The small molecule below binds the protein below.
Small molecule (SMILES): CC(=O)CN

Sequence of chain 1.H:
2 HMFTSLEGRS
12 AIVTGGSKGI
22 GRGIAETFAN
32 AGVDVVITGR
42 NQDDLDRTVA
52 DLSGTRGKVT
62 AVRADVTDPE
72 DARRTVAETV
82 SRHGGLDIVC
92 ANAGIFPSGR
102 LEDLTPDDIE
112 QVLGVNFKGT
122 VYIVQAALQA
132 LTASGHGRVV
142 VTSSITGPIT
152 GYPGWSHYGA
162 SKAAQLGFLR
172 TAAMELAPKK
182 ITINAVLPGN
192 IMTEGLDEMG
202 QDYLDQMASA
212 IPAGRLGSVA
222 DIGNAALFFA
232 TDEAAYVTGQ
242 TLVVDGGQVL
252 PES

Binding-site contacts:
Ligand atom CA contacts residue NAP1 of chain 1.PA at 4.1 Å.
Ligand atom CA contacts residue SER145 of chain 1.H at 4.4 Å.
Ligand atom O contacts residue TYR159 of chain 1.H at 2.8 Å (h-bond).
Ligand atom CA contacts residue TRP156 of chain 1.H at 3.5 Å (hydrophobic).
Ligand atom CA contacts residue TYR204 of chain 1.H at 3.4 Å (hydrophobic).
Ligand atom CA contacts residue GLY190 of chain 1.H at 3.5 Å.
Ligand atom CA contacts residue GLU253 of chain 1.F at 3.4 Å.
Ligand atom CM contacts residue PHE97 of chain 1.H at 3.7 Å (hydrophobic).
Ligand atom N contacts residue GLY190 of chain 1.H at 2.8 Å (h-bond).
Ligand atom N contacts residue SER145 of chain 1.H at 3.6 Å (h-bond).
Ligand atom C contacts residue NAP1 of chain 1.PA at 3.5 Å.
Ligand atom CM contacts residue TYR159 of chain 1.H at 3.5 Å (hydrophobic).
Ligand atom C contacts residue THR147 of chain 1.H at 3.9 Å.
Ligand atom C contacts residue TRP156 of chain 1.H at 4.0 Å (hydrophobic).
Ligand atom N contacts residue NAP1 of chain 1.PA at 4.2 Å.
Ligand atom N contacts residue ILE146 of chain 1.H at 4.0 Å.
Ligand atom O contacts residue THR147 of chain 1.H at 3.6 Å.
Ligand atom O contacts residue SER145 of chain 1.H at 2.8 Å (h-bond).
Ligand atom N contacts residue GLU253 of chain 1.F at 2.7 Å (salt-bridge).
Ligand atom N contacts residue ASN191 of chain 1.H at 3.9 Å.
Ligand atom N contacts residue TRP156 of chain 1.H at 4.3 Å.
Ligand atom C contacts residue GLY190 of chain 1.H at 4.0 Å.
Ligand atom N contacts residue TYR204 of chain 1.H at 4.2 Å.
Ligand atom CA contacts residue THR147 of chain 1.H at 3.5 Å.
Ligand atom CM contacts residue TRP156 of chain 1.H at 3.6 Å (hydrophobic).
Ligand atom C contacts residue TYR159 of chain 1.H at 3.5 Å (hydrophobic).
Ligand atom N contacts residue THR147 of chain 1.H at 2.7 Å (h-bond).
Ligand atom CM contacts residue NAP1 of chain 1.PA at 3.9 Å.
Ligand atom O contacts residue NAP1 of chain 1.PA at 3.0 Å.
Ligand atom C contacts residue SER145 of chain 1.H at 3.9 Å.
Ligand atom CA contacts residue ASN191 of chain 1.H at 3.5 Å.
Ligand atom CM contacts residue LEU197 of chain 1.H at 4.0 Å (hydrophobic).
Ligand atom O contacts residue GLY190 of chain 1.H at 4.1 Å.

Sequence of chain 1.F:
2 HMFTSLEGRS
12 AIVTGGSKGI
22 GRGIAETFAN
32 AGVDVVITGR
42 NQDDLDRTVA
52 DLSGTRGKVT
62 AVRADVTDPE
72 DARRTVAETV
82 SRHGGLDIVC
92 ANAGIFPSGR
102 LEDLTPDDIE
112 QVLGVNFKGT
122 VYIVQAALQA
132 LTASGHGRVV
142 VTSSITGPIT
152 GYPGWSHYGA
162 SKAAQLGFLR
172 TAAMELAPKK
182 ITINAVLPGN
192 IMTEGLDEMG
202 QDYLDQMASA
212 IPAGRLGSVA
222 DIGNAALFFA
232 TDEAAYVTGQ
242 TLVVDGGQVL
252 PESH